The protein below binds the small molecule below.
Small molecule (SMILES): CCC(CC)O[C@@H]1C=C(C(=O)O)C[C@H](N)[C@H]1NC(C)=O

Binding-site contacts:
Ligand atom C91 contacts residue ASN214 of chain 1.A at 3.5 Å.
Ligand atom O10 contacts residue ARG71 of chain 1.A at 2.9 Å (salt-bridge).
Ligand atom C8 contacts residue GLU196 of chain 1.A at 3.7 Å.
Ligand atom N4 contacts residue GLU38 of chain 1.A at 2.7 Å (salt-bridge).
Ligand atom C3 contacts residue ASP70 of chain 1.A at 3.3 Å.
Ligand atom O1A contacts residue ARG287 of chain 1.A at 2.8 Å (salt-bridge).
Ligand atom O10 contacts residue ASP70 of chain 1.A at 3.2 Å.
Ligand atom C3 contacts residue ARG37 of chain 1.A at 3.8 Å.
Ligand atom C7 contacts residue TYR321 of chain 1.A at 3.4 Å (hydrophobic).
Ligand atom O1B contacts residue TYR321 of chain 1.A at 3.4 Å (h-bond).
Ligand atom C91 contacts residue ASN166 of chain 1.A at 4.0 Å.
Ligand atom C82 contacts residue ARG144 of chain 1.A at 3.5 Å.
Ligand atom C1 contacts residue TYR321 of chain 1.A at 3.0 Å (hydrophobic).
Ligand atom C9 contacts residue ARG212 of chain 1.A at 3.9 Å.
Ligand atom C4 contacts residue ASP70 of chain 1.A at 3.6 Å.
Ligand atom C10 contacts residue ARG71 of chain 1.A at 3.9 Å.
Ligand atom O1A contacts residue ARG37 of chain 1.A at 2.8 Å (salt-bridge).
Ligand atom C82 contacts residue ILE142 of chain 1.A at 3.7 Å (hydrophobic).
Ligand atom O1B contacts residue ARG287 of chain 1.A at 2.8 Å (salt-bridge).
Ligand atom C1 contacts residue ARG212 of chain 1.A at 3.9 Å.
Ligand atom C1 contacts residue ARG287 of chain 1.A at 3.5 Å.
Ligand atom O1A contacts residue TYR321 of chain 1.A at 3.4 Å (h-bond).
Ligand atom C81 contacts residue GLU196 of chain 1.A at 4.0 Å.
Ligand atom C5 contacts residue ASP70 of chain 1.A at 3.8 Å.
Ligand atom C91 contacts residue ARG212 of chain 1.A at 3.8 Å.
Ligand atom C3 contacts residue TYR321 of chain 1.A at 3.2 Å (hydrophobic).
Ligand atom C81 contacts residue ASN166 of chain 1.A at 3.9 Å.
Ligand atom C7 contacts residue ARG212 of chain 1.A at 4.0 Å.
Ligand atom C2 contacts residue TYR321 of chain 1.A at 2.9 Å (hydrophobic).
Ligand atom C4 contacts residue GLU197 of chain 1.A at 3.9 Å.
Ligand atom C1 contacts residue ARG37 of chain 1.A at 3.9 Å.
Ligand atom C11 contacts residue TRP98 of chain 1.A at 3.8 Å (hydrophobic).
Ligand atom C81 contacts residue ARG144 of chain 1.A at 3.9 Å.
Ligand atom C3 contacts residue GLU38 of chain 1.A at 3.7 Å.
Ligand atom N4 contacts residue ASP70 of chain 1.A at 3.2 Å (salt-bridge).
Ligand atom O1B contacts residue ARG212 of chain 1.A at 3.0 Å (salt-bridge).
Ligand atom C4 contacts residue GLU38 of chain 1.A at 3.7 Å.
Ligand atom C4 contacts residue TYR321 of chain 1.A at 3.5 Å (hydrophobic).
Ligand atom C9 contacts residue GLU196 of chain 1.A at 3.3 Å.
Ligand atom C6 contacts residue GLU197 of chain 1.A at 3.8 Å.

Sequence of chain 1.A:
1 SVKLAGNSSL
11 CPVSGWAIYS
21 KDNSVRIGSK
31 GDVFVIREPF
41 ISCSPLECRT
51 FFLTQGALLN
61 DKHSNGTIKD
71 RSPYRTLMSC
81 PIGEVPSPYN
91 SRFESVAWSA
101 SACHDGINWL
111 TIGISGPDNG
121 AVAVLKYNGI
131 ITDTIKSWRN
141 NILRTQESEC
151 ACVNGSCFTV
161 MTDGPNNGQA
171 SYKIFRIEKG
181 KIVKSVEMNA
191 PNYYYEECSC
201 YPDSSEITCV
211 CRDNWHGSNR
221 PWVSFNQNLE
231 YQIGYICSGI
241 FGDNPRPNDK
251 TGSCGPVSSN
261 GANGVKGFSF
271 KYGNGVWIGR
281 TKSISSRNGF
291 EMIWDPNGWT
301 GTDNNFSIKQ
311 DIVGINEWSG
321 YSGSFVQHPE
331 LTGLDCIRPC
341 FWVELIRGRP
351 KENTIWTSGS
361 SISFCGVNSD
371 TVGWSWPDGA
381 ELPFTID